Binding-site contacts:
Ligand atom C1 contacts residue ARG50 of chain 1.B at 3.7 Å.
Ligand atom C4 contacts residue LYS96 of chain 1.B at 4.4 Å.
Ligand atom C2 contacts residue LEU55 of chain 1.B at 4.3 Å (hydrophobic).
Ligand atom O1 contacts residue THR18 of chain 1.B at 4.2 Å.
Ligand atom O2 contacts residue LYS98 of chain 1.B at 3.2 Å (salt-bridge).
Ligand atom C3 contacts residue LYS96 of chain 1.B at 4.3 Å.
Ligand atom O1 contacts residue GLY54 of chain 1.B at 3.6 Å.
Ligand atom O2 contacts residue LYS96 of chain 1.B at 4.1 Å.
Ligand atom C4 contacts residue LEU55 of chain 1.B at 4.2 Å (hydrophobic).
Ligand atom O1 contacts residue LEU55 of chain 1.B at 2.9 Å (h-bond).
Ligand atom C2 contacts residue ARG50 of chain 1.B at 3.8 Å.
Ligand atom C1 contacts residue LEU55 of chain 1.B at 4.1 Å (hydrophobic).
Ligand atom O1 contacts residue LEU97 of chain 1.B at 4.2 Å.
Ligand atom O2 contacts residue LEU97 of chain 1.B at 3.7 Å.
Ligand atom C4 contacts residue LYS98 of chain 1.B at 4.3 Å.
Ligand atom C4 contacts residue LEU97 of chain 1.B at 4.3 Å (hydrophobic).
Ligand atom C4 contacts residue GLY54 of chain 1.B at 4.5 Å.

Sequence of chain 1.B:
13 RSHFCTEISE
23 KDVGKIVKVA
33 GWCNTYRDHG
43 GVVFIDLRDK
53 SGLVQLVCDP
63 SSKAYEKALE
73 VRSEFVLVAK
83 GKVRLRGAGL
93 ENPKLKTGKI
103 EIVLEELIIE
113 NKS

The small molecule below binds the protein below.
Small molecule (SMILES): CCCC(=O)O